Sequence of chain 1.B:
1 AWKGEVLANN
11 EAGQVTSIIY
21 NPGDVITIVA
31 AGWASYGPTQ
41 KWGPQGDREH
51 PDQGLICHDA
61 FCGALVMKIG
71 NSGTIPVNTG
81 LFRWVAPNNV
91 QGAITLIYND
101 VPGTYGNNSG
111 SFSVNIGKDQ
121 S

Binding-site contacts:
Ligand atom C5 contacts residue 04G1 of chain 1.I at 3.6 Å.
Ligand atom O3 contacts residue THR104 of chain 1.B at 3.2 Å (h-bond).
Ligand atom C2 contacts residue 04G1 of chain 1.I at 2.3 Å.
Ligand atom C2 contacts residue ASN107 of chain 1.B at 3.7 Å.
Ligand atom O5 contacts residue 04G1 of chain 1.I at 2.3 Å (h-bond).
Ligand atom O5 contacts residue HIS50 of chain 1.B at 3.3 Å (h-bond).
Ligand atom C6 contacts residue CYS62 of chain 1.B at 4.0 Å (hydrophobic).
Ligand atom O2 contacts residue TYR36 of chain 1.B at 4.0 Å.
Ligand atom O5 contacts residue GLN53 of chain 1.B at 3.9 Å.
Ligand atom C2 contacts residue TYR36 of chain 1.B at 3.4 Å (hydrophobic).
Ligand atom C3 contacts residue ASN107 of chain 1.B at 4.0 Å.
Ligand atom O4 contacts residue ASP100 of chain 1.B at 2.6 Å (salt-bridge).
Ligand atom C6 contacts residue GLN53 of chain 1.B at 3.5 Å.
Ligand atom O4 contacts residue TYR36 of chain 1.B at 3.1 Å (h-bond).
Ligand atom O4 contacts residue THR104 of chain 1.B at 3.5 Å (h-bond).
Ligand atom C5 contacts residue GLN53 of chain 1.B at 3.6 Å.
Ligand atom C3 contacts residue TYR36 of chain 1.B at 3.9 Å (hydrophobic).
Ligand atom O5 contacts residue TYR36 of chain 1.B at 3.6 Å.
Ligand atom C6 contacts residue VAL101 of chain 1.B at 3.9 Å (hydrophobic).
Ligand atom O2 contacts residue ASN107 of chain 1.B at 2.9 Å (h-bond).
Ligand atom O6 contacts residue HIS50 of chain 1.B at 2.8 Å (h-bond).
Ligand atom C3 contacts residue THR104 of chain 1.B at 4.0 Å.
Ligand atom C4 contacts residue CA1 of chain 1.H at 3.4 Å.
Ligand atom C6 contacts residue HIS50 of chain 1.B at 3.5 Å.
Ligand atom O4 contacts residue CA1 of chain 1.H at 2.5 Å.
Ligand atom C4 contacts residue TYR36 of chain 1.B at 4.1 Å (hydrophobic).
Ligand atom C2 contacts residue CA1 of chain 1.H at 3.9 Å.
Ligand atom C4 contacts residue ASP100 of chain 1.B at 3.5 Å.
Ligand atom C1 contacts residue 04G1 of chain 1.I at 1.4 Å.
Ligand atom O2 contacts residue 04G1 of chain 1.I at 2.7 Å (h-bond).
Ligand atom C3 contacts residue 04G1 of chain 1.I at 3.6 Å.
Ligand atom C4 contacts residue THR104 of chain 1.B at 3.5 Å.
Ligand atom O3 contacts residue TYR36 of chain 1.B at 3.6 Å (h-bond).
Ligand atom O6 contacts residue GLN53 of chain 1.B at 2.7 Å (h-bond).
Ligand atom O3 contacts residue CA1 of chain 1.H at 2.5 Å.
Ligand atom C3 contacts residue CA1 of chain 1.H at 3.3 Å.
Ligand atom C4 contacts residue 04G1 of chain 1.I at 4.1 Å.
Ligand atom C5 contacts residue HIS50 of chain 1.B at 4.0 Å.
Ligand atom O3 contacts residue ASN107 of chain 1.B at 3.0 Å (h-bond).
Ligand atom C6 contacts residue ASP100 of chain 1.B at 3.5 Å.

A small-molecule ligand and the protein it binds are described below.
Small molecule (SMILES): OC[C@H]1O[C@@H](O)[C@H](O)[C@@H](O)[C@H]1O